Binding-site contacts:
Ligand atom CG contacts residue LEU81 of chain 1.A at 3.8 Å (hydrophobic).
Ligand atom CG contacts residue THR77 of chain 1.A at 3.3 Å.
Ligand atom CD contacts residue THR77 of chain 1.A at 3.5 Å.
Ligand atom O contacts residue LEU75 of chain 1.A at 2.9 Å (h-bond).
Ligand atom CA contacts residue VAL73 of chain 1.A at 3.9 Å (hydrophobic).
Ligand atom CD contacts residue ASP71 of chain 1.A at 3.0 Å.
Ligand atom O contacts residue ILE72 of chain 1.A at 3.8 Å.
Ligand atom CA contacts residue VAL73 of chain 1.A at 3.8 Å (hydrophobic).
Ligand atom CA contacts residue VAL85 of chain 1.A at 3.9 Å (hydrophobic).
Ligand atom NH2 contacts residue ASN185 of chain 1.A at 3.6 Å.
Ligand atom O contacts residue THR77 of chain 1.A at 2.8 Å.
Ligand atom CB contacts residue LEU81 of chain 1.A at 3.7 Å (hydrophobic).
Ligand atom NE contacts residue ASN185 of chain 1.A at 3.6 Å (h-bond).
Ligand atom C contacts residue VAL73 of chain 1.A at 3.9 Å (hydrophobic).
Ligand atom O contacts residue ASP86 of chain 1.A at 3.2 Å (salt-bridge).
Ligand atom CA contacts residue THR77 of chain 1.A at 3.8 Å.
Ligand atom O contacts residue TRP87 of chain 1.A at 3.6 Å.
Ligand atom CB contacts residue LEU67 of chain 1.A at 3.6 Å (hydrophobic).
Ligand atom CG contacts residue TRP87 of chain 1.A at 3.7 Å (hydrophobic).
Ligand atom CG2 contacts residue PHE74 of chain 1.A at 3.6 Å (hydrophobic).
Ligand atom CA contacts residue ASP86 of chain 1.A at 3.7 Å.
Ligand atom CG1 contacts residue VAL88 of chain 1.A at 3.3 Å (hydrophobic).
Ligand atom CB contacts residue VAL85 of chain 1.A at 3.3 Å (hydrophobic).
Ligand atom CB contacts residue ASP71 of chain 1.A at 3.6 Å.
Ligand atom CB contacts residue MET89 of chain 1.A at 3.6 Å (hydrophobic).
Ligand atom NH1 contacts residue ASP71 of chain 1.A at 2.8 Å (salt-bridge).
Ligand atom C contacts residue ASP86 of chain 1.A at 3.8 Å.
Ligand atom N contacts residue VAL73 of chain 1.A at 3.0 Å (h-bond).
Ligand atom NE contacts residue ASP71 of chain 1.A at 3.8 Å.
Ligand atom OG1 contacts residue ASP86 of chain 1.A at 3.3 Å (salt-bridge).
Ligand atom C contacts residue THR77 of chain 1.A at 3.9 Å.
Ligand atom CD contacts residue ASP71 of chain 1.A at 3.6 Å.
Ligand atom NH1 contacts residue ASN185 of chain 1.A at 3.2 Å (h-bond).
Ligand atom O contacts residue VAL73 of chain 1.A at 2.9 Å (h-bond).
Ligand atom N contacts residue ASP86 of chain 1.A at 3.1 Å (salt-bridge).
Ligand atom O contacts residue LEU75 of chain 1.A at 3.7 Å.
Ligand atom CZ contacts residue ASN185 of chain 1.A at 3.2 Å.
Ligand atom N contacts residue LEU75 of chain 1.A at 3.1 Å (h-bond).
Ligand atom O contacts residue VAL85 of chain 1.A at 3.4 Å.
Ligand atom CZ contacts residue ASP71 of chain 1.A at 3.5 Å.

A protein and the small-molecule ligand that binds it are described below.
Small molecule (SMILES): CSCC[C@H](NC(=O)[C@H](C)NC(=O)[C@@H](NC(=O)[C@@H]1CCCN1C(=O)[C@H](CCCN=C(N)N)NC(=O)[C@@H](N)CC(C)C)C(C)C)C(=O)N[C@H](C(=O)N[C@@H](CCCN=C(N)N)C(=O)N1CCC[C@H]1C(=O)N[C@H](C(=O)N[C@H](C=O)C(C)C)[C@@H](C)O)C(C)C

Sequence of chain 1.A:
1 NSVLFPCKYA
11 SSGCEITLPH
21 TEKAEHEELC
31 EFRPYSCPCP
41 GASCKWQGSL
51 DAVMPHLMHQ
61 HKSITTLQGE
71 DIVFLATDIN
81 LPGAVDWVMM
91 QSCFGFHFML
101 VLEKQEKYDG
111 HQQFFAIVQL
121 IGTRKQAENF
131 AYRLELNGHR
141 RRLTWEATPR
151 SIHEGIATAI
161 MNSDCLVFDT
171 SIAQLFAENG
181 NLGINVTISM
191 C